Binding-site contacts:
Ligand atom C08 contacts residue VAL80 of chain 1.A at 4.0 Å (hydrophobic).
Ligand atom O03 contacts residue LYS82 of chain 1.A at 2.8 Å (salt-bridge).
Ligand atom C05 contacts residue ILE188 of chain 1.A at 3.5 Å (hydrophobic).
Ligand atom N12 contacts residue MET177 of chain 1.A at 3.8 Å.
Ligand atom C18 contacts residue ASN132 of chain 1.A at 3.8 Å.
Ligand atom C02 contacts residue ILE188 of chain 1.A at 4.0 Å (hydrophobic).
Ligand atom O01 contacts residue ILE188 of chain 1.A at 3.8 Å.
Ligand atom C14 contacts residue LEU59 of chain 1.A at 3.9 Å (hydrophobic).
Ligand atom C19 contacts residue ASN132 of chain 1.A at 3.8 Å.
Ligand atom C06 contacts residue VAL67 of chain 1.A at 4.0 Å (hydrophobic).
Ligand atom N21 contacts residue MET177 of chain 1.A at 4.1 Å.
Ligand atom N12 contacts residue VAL67 of chain 1.A at 3.9 Å.
Ligand atom C06 contacts residue ILE188 of chain 1.A at 3.7 Å (hydrophobic).
Ligand atom C04 contacts residue ASP189 of chain 1.A at 4.2 Å.
Ligand atom C19 contacts residue VAL130 of chain 1.A at 3.6 Å (hydrophobic).
Ligand atom N21 contacts residue VAL130 of chain 1.A at 3.9 Å.
Ligand atom C09 contacts residue ILE188 of chain 1.A at 3.9 Å (hydrophobic).
Ligand atom C07 contacts residue VAL80 of chain 1.A at 3.8 Å (hydrophobic).
Ligand atom C02 contacts residue PHE127 of chain 1.A at 4.1 Å (hydrophobic).
Ligand atom N10 contacts residue VAL67 of chain 1.A at 3.6 Å.
Ligand atom C04 contacts residue ILE188 of chain 1.A at 3.9 Å (hydrophobic).
Ligand atom C09 contacts residue ILE109 of chain 1.A at 4.2 Å (hydrophobic).
Ligand atom C02 contacts residue LYS82 of chain 1.A at 3.7 Å.
Ligand atom C02 contacts residue ASP189 of chain 1.A at 3.2 Å.
Ligand atom C08 contacts residue ILE188 of chain 1.A at 4.2 Å (hydrophobic).
Ligand atom C13 contacts residue LEU59 of chain 1.A at 4.0 Å (hydrophobic).
Ligand atom C09 contacts residue PHE127 of chain 1.A at 3.8 Å (hydrophobic).
Ligand atom C20 contacts residue VAL130 of chain 1.A at 3.1 Å (hydrophobic).
Ligand atom O01 contacts residue ASP189 of chain 1.A at 2.8 Å (salt-bridge).
Ligand atom C20 contacts residue LEU59 of chain 1.A at 3.9 Å (hydrophobic).
Ligand atom O03 contacts residue ASP189 of chain 1.A at 3.3 Å.
Ligand atom C08 contacts residue MET177 of chain 1.A at 3.7 Å (hydrophobic).
Ligand atom N10 contacts residue ILE188 of chain 1.A at 4.1 Å.
Ligand atom O01 contacts residue PHE127 of chain 1.A at 3.6 Å.
Ligand atom O01 contacts residue LYS82 of chain 1.A at 4.0 Å.
Ligand atom C11 contacts residue VAL67 of chain 1.A at 3.6 Å (hydrophobic).
Ligand atom C16 contacts residue LEU59 of chain 1.A at 3.7 Å (hydrophobic).
Ligand atom C17 contacts residue ASN132 of chain 1.A at 3.8 Å.
Ligand atom N21 contacts residue LEU59 of chain 1.A at 3.5 Å.
Ligand atom C07 contacts residue MET177 of chain 1.A at 3.6 Å (hydrophobic).

This small molecule binds to this protein.
Small molecule (SMILES): O=C(O)c1cccc(Nc2nc(-c3ccccn3)cs2)c1

Sequence of chain 1.A:
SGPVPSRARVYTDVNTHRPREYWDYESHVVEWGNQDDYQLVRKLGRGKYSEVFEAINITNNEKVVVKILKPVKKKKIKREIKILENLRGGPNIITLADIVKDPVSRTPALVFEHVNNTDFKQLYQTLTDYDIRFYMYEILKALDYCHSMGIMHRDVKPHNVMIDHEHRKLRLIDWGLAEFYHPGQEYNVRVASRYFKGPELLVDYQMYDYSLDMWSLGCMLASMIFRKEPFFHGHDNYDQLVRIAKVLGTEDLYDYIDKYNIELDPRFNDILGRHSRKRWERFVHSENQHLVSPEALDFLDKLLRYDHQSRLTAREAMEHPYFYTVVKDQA